The small molecule below binds the protein below.
Small molecule (SMILES): CC(=O)N[C@@H]1[C@@H](O)[C@H](O)[C@@H](CO)O[C@H]1O

Sequence of chain 1.C:
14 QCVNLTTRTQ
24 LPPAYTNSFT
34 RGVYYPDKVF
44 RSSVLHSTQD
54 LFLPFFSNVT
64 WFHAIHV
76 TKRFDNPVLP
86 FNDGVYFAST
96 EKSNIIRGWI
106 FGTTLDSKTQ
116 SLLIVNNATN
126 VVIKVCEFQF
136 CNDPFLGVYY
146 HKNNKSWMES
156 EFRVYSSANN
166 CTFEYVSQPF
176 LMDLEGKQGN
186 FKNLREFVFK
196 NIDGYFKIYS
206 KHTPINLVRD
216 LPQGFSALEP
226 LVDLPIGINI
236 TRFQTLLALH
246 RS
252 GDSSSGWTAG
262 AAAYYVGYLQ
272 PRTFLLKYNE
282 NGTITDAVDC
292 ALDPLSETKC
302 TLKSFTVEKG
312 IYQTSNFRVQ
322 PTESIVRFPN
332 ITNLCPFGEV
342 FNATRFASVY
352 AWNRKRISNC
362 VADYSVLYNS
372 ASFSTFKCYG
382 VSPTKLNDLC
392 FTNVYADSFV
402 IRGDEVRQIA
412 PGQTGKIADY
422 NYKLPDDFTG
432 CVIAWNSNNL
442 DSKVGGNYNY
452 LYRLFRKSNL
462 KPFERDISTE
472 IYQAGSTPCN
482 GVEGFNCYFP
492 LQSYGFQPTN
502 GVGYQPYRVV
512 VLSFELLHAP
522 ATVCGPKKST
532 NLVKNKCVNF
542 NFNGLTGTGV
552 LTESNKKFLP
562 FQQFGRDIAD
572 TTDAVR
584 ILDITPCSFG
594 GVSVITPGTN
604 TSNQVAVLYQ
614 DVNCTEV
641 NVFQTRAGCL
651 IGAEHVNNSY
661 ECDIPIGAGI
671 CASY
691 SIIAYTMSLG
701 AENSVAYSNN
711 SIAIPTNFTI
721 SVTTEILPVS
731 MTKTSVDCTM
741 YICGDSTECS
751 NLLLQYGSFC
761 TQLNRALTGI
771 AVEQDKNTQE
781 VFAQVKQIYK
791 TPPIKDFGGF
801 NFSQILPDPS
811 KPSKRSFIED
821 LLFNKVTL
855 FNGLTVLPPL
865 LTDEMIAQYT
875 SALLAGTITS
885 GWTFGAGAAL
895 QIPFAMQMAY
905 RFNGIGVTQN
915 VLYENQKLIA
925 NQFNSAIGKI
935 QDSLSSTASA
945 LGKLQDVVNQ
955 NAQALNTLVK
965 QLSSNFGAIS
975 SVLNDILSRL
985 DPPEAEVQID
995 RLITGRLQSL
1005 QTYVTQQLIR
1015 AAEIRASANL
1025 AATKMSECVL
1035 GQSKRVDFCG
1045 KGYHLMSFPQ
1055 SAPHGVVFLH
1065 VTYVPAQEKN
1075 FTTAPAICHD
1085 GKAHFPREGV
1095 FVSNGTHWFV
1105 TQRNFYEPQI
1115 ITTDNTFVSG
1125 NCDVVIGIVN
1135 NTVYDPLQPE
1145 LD

Binding-site contacts:
Ligand atom C4 contacts residue ASN801 of chain 1.C at 4.2 Å.
Ligand atom C1 contacts residue ASN801 of chain 1.C at 1.4 Å.
Ligand atom C7 contacts residue ASN801 of chain 1.C at 3.2 Å.
Ligand atom N2 contacts residue ASN801 of chain 1.C at 2.9 Å (h-bond).
Ligand atom C2 contacts residue ASN801 of chain 1.C at 2.5 Å.
Ligand atom O5 contacts residue ASN801 of chain 1.C at 2.4 Å (h-bond).
Ligand atom C1 contacts residue SER803 of chain 1.C at 3.7 Å.
Ligand atom O6 contacts residue GLN804 of chain 1.C at 3.6 Å (h-bond).
Ligand atom C3 contacts residue ASN801 of chain 1.C at 3.8 Å.
Ligand atom C5 contacts residue ASN801 of chain 1.C at 3.7 Å.
Ligand atom O6 contacts residue SER803 of chain 1.C at 4.2 Å.
Ligand atom O5 contacts residue SER803 of chain 1.C at 3.8 Å.
Ligand atom C8 contacts residue ASN801 of chain 1.C at 4.2 Å.
Ligand atom O7 contacts residue ASN801 of chain 1.C at 3.2 Å (h-bond).
Ligand atom C5 contacts residue SER803 of chain 1.C at 3.9 Å.